Sequence of chain 49.E:
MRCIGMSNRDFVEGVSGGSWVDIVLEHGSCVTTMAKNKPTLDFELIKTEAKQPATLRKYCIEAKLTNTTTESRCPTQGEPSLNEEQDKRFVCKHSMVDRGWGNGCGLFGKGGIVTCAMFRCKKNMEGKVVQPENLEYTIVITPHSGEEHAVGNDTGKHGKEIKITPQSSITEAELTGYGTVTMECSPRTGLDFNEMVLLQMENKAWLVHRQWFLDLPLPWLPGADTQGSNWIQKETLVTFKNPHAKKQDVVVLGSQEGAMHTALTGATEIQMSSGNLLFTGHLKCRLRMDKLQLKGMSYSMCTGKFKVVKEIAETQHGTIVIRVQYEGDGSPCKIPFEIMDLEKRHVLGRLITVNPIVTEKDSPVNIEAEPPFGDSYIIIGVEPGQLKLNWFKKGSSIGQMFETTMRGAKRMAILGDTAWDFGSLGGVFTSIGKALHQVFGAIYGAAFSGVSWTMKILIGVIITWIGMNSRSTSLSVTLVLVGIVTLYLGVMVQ

Sequence of chain 57.E:
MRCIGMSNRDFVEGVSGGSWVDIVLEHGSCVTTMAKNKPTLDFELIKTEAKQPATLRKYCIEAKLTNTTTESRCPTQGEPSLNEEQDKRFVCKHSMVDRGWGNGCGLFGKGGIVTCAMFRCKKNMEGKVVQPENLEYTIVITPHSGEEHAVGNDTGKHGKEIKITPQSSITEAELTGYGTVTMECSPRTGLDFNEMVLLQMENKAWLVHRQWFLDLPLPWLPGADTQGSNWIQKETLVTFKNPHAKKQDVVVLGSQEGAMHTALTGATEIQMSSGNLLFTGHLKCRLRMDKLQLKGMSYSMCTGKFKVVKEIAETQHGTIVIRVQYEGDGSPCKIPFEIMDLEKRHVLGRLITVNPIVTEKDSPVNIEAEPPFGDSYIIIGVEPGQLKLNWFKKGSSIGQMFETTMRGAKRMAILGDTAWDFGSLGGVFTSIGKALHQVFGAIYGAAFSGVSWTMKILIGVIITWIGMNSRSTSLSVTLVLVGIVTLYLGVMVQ

This small molecule binds to this protein.
Small molecule (SMILES): CC(=O)N[C@@H]1[C@@H](O)[C@H](O)[C@@H](CO)O[C@H]1O

Binding-site contacts:
Ligand atom O5 contacts residue GLY156 of chain 57.E at 4.3 Å.
Ligand atom O5 contacts residue HIS158 of chain 57.E at 3.1 Å.
Ligand atom C7 contacts residue ASN153 of chain 57.E at 3.5 Å.
Ligand atom O6 contacts residue HIS158 of chain 57.E at 3.8 Å.
Ligand atom C8 contacts residue GLY102 of chain 49.E at 4.2 Å.
Ligand atom C2 contacts residue ASN153 of chain 57.E at 2.5 Å.
Ligand atom O5 contacts residue THR155 of chain 57.E at 3.7 Å.
Ligand atom N2 contacts residue HIS149 of chain 57.E at 3.4 Å.
Ligand atom O7 contacts residue THR155 of chain 57.E at 4.1 Å.
Ligand atom O3 contacts residue HIS149 of chain 57.E at 4.1 Å.
Ligand atom C5 contacts residue HIS158 of chain 57.E at 4.3 Å.
Ligand atom C3 contacts residue ASN153 of chain 57.E at 3.8 Å.
Ligand atom C1 contacts residue HIS158 of chain 57.E at 3.8 Å.
Ligand atom C5 contacts residue ASN153 of chain 57.E at 3.7 Å.
Ligand atom C4 contacts residue ASN153 of chain 57.E at 4.2 Å.
Ligand atom N2 contacts residue ASN153 of chain 57.E at 2.9 Å (h-bond).
Ligand atom C6 contacts residue THR155 of chain 57.E at 4.4 Å.
Ligand atom C6 contacts residue HIS158 of chain 57.E at 4.4 Å.
Ligand atom O6 contacts residue LYS157 of chain 57.E at 4.2 Å.
Ligand atom C1 contacts residue ASN153 of chain 57.E at 1.4 Å.
Ligand atom C2 contacts residue HIS149 of chain 57.E at 3.6 Å.
Ligand atom C1 contacts residue THR155 of chain 57.E at 3.9 Å.
Ligand atom C1 contacts residue HIS149 of chain 57.E at 4.2 Å.
Ligand atom O7 contacts residue ASN153 of chain 57.E at 3.8 Å.
Ligand atom O5 contacts residue ASN153 of chain 57.E at 2.4 Å (h-bond).
Ligand atom C6 contacts residue LYS157 of chain 57.E at 4.2 Å.
Ligand atom C5 contacts residue THR155 of chain 57.E at 3.9 Å.